Binding-site contacts:
Ligand atom C14 contacts residue OHF1 of chain 1.L at 3.9 Å.
Ligand atom C27 contacts residue LYS127 of chain 1.A at 4.0 Å.
Ligand atom C18 contacts residue THR137 of chain 1.C at 3.5 Å.
Ligand atom C09 contacts residue ALA130 of chain 1.A at 3.7 Å (hydrophobic).
Ligand atom C16 contacts residue THR134 of chain 1.C at 3.6 Å.
Ligand atom C07 contacts residue THR134 of chain 1.C at 3.5 Å.
Ligand atom C05 contacts residue LYS127 of chain 1.A at 4.0 Å.
Ligand atom C09 contacts residue SER131 of chain 1.A at 3.8 Å.
Ligand atom C08 contacts residue THR134 of chain 1.C at 3.8 Å.
Ligand atom C22 contacts residue TRP37 of chain 1.B at 3.4 Å (hydrophobic).
Ligand atom O17 contacts residue THR137 of chain 1.C at 3.3 Å (h-bond).
Ligand atom O06 contacts residue VAL1 of chain 1.A at 3.3 Å (h-bond).
Ligand atom O28 contacts residue LYS127 of chain 1.A at 3.4 Å (salt-bridge).
Ligand atom C08 contacts residue ALA130 of chain 1.A at 4.0 Å (hydrophobic).
Ligand atom C10 contacts residue SER131 of chain 1.A at 3.7 Å.
Ligand atom C13 contacts residue VAL1 of chain 1.A at 2.2 Å (hydrophobic).
Ligand atom C23 contacts residue TRP37 of chain 1.B at 3.4 Å (hydrophobic).
Ligand atom O12 contacts residue OHF1 of chain 1.L at 3.1 Å (h-bond).
Ligand atom C27 contacts residue ASP126 of chain 1.A at 3.3 Å.
Ligand atom O01 contacts residue ALA130 of chain 1.A at 3.8 Å.
Ligand atom C11 contacts residue VAL1 of chain 1.A at 3.1 Å (hydrophobic).
Ligand atom C26 contacts residue ASP126 of chain 1.A at 3.2 Å.
Ligand atom C09 contacts residue THR134 of chain 1.C at 3.9 Å.
Ligand atom C13 contacts residue THR134 of chain 1.C at 3.3 Å.
Ligand atom O17 contacts residue SER138 of chain 1.C at 3.3 Å.
Ligand atom C14 contacts residue VAL1 of chain 1.A at 0.7 Å (hydrophobic).
Ligand atom O12 contacts residue VAL1 of chain 1.A at 3.2 Å (h-bond).
Ligand atom C09 contacts residue THR134 of chain 1.A at 3.4 Å.
Ligand atom O17 contacts residue THR134 of chain 1.C at 3.9 Å.
Ligand atom C26 contacts residue ALA130 of chain 1.A at 3.9 Å (hydrophobic).
Ligand atom C10 contacts residue THR134 of chain 1.A at 3.6 Å.
Ligand atom C11 contacts residue THR134 of chain 1.C at 3.5 Å.
Ligand atom C10 contacts residue THR134 of chain 1.C at 3.8 Å.
Ligand atom C07 contacts residue VAL1 of chain 1.A at 3.1 Å (hydrophobic).
Ligand atom C21 contacts residue TRP37 of chain 1.B at 4.0 Å (hydrophobic).
Ligand atom N24 contacts residue TRP37 of chain 1.B at 3.9 Å.
Ligand atom O28 contacts residue ASP126 of chain 1.A at 2.4 Å (salt-bridge).
Ligand atom C14 contacts residue THR134 of chain 1.C at 3.9 Å.
Ligand atom N24 contacts residue TYR35 of chain 1.B at 3.5 Å.
Ligand atom C16 contacts residue THR137 of chain 1.C at 3.5 Å.

The small molecule below binds the protein below.
Small molecule (SMILES): O=Cc1c(O)cccc1OC[C@@H]1COCCN1C(=O)c1cccnc1CCO

Sequence of chain 1.A:
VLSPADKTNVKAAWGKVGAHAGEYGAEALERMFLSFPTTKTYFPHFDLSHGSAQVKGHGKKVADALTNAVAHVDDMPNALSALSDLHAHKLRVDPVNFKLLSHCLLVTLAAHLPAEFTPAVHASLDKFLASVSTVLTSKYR

Sequence of chain 1.C:
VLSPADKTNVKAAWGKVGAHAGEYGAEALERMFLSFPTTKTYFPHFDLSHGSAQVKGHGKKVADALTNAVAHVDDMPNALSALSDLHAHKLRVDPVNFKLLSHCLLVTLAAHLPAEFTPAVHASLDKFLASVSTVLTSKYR

Sequence of chain 1.B:
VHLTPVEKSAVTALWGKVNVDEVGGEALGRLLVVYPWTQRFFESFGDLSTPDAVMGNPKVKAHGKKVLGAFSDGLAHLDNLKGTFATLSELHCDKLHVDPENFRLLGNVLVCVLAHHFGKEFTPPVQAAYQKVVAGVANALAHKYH